Sequence of chain 1.F:
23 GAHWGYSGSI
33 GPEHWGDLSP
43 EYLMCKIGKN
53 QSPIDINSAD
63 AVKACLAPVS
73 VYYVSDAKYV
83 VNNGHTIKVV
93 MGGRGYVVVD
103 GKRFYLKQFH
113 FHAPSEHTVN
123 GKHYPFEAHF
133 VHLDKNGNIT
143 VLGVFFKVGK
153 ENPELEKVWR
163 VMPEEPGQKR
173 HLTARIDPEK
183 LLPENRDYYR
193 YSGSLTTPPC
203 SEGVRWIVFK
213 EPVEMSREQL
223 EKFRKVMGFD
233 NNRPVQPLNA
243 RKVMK

The protein below binds the small molecule below.
Small molecule (SMILES): CC(=O)Nc1nnc(S(N)(=O)=O)s1

Binding-site contacts:
Ligand atom O1 contacts residue THR198 of chain 1.F at 2.9 Å (h-bond).
Ligand atom O1 contacts residue TRP208 of chain 1.F at 3.7 Å.
Ligand atom C2 contacts residue THR199 of chain 1.F at 3.9 Å.
Ligand atom O2 contacts residue TRP208 of chain 1.F at 4.3 Å.
Ligand atom C3 contacts residue GLN110 of chain 1.F at 3.8 Å.
Ligand atom O2 contacts residue ZN1 of chain 1.BB at 3.1 Å.
Ligand atom S1 contacts residue HIS131 of chain 1.F at 3.9 Å.
Ligand atom O1 contacts residue ZN1 of chain 1.BB at 4.2 Å.
Ligand atom N3 contacts residue LEU197 of chain 1.F at 3.8 Å.
Ligand atom N1 contacts residue THR198 of chain 1.F at 2.8 Å (h-bond).
Ligand atom C2 contacts residue LEU197 of chain 1.F at 4.1 Å (hydrophobic).
Ligand atom O3 contacts residue GLN110 of chain 1.F at 2.9 Å (h-bond).
Ligand atom S1 contacts residue ZN1 of chain 1.BB at 3.0 Å.
Ligand atom N1 contacts residue HIS131 of chain 1.F at 3.3 Å (h-bond).
Ligand atom N1 contacts residue GLU118 of chain 1.F at 3.9 Å.
Ligand atom O3 contacts residue VAL133 of chain 1.F at 4.2 Å.
Ligand atom N2 contacts residue LEU197 of chain 1.F at 4.0 Å.
Ligand atom C1 contacts residue HIS112 of chain 1.F at 4.2 Å.
Ligand atom N1 contacts residue HIS112 of chain 1.F at 3.3 Å (h-bond).
Ligand atom C1 contacts residue THR199 of chain 1.F at 4.3 Å.
Ligand atom S1 contacts residue THR198 of chain 1.F at 3.8 Å.
Ligand atom N2 contacts residue THR199 of chain 1.F at 2.7 Å (h-bond).
Ligand atom O1 contacts residue LEU197 of chain 1.F at 3.4 Å.
Ligand atom S2 contacts residue VAL133 of chain 1.F at 3.9 Å.
Ligand atom O2 contacts residue VAL133 of chain 1.F at 3.7 Å.
Ligand atom S2 contacts residue LEU197 of chain 1.F at 4.1 Å.
Ligand atom N1 contacts residue HIS114 of chain 1.F at 3.4 Å (h-bond).
Ligand atom N4 contacts residue LEU197 of chain 1.F at 4.3 Å.
Ligand atom O2 contacts residue HIS131 of chain 1.F at 3.5 Å (h-bond).
Ligand atom N3 contacts residue THR199 of chain 1.F at 3.0 Å (h-bond).
Ligand atom C1 contacts residue LEU197 of chain 1.F at 4.0 Å (hydrophobic).
Ligand atom N3 contacts residue THR198 of chain 1.F at 3.8 Å.
Ligand atom C1 contacts residue THR198 of chain 1.F at 4.3 Å.
Ligand atom S2 contacts residue GLN110 of chain 1.F at 4.1 Å.
Ligand atom C1 contacts residue ZN1 of chain 1.BB at 4.1 Å.
Ligand atom S2 contacts residue HIS112 of chain 1.F at 4.0 Å.
Ligand atom S1 contacts residue HIS112 of chain 1.F at 3.9 Å.
Ligand atom O2 contacts residue HIS112 of chain 1.F at 3.2 Å.
Ligand atom O2 contacts residue VAL143 of chain 1.F at 3.9 Å.
Ligand atom N1 contacts residue ZN1 of chain 1.BB at 1.9 Å.